This small molecule binds to this protein.
Small molecule (SMILES): COc1ccccc1NC(=O)CCCCC(=O)O

Binding-site contacts:
Ligand atom C3 contacts residue TYR228 of chain 1.B at 3.9 Å (hydrophobic).
Ligand atom C4 contacts residue TYR228 of chain 1.B at 4.0 Å (hydrophobic).
Ligand atom O1 contacts residue TYR228 of chain 1.B at 3.9 Å.
Ligand atom C5 contacts residue ILE273 of chain 1.B at 3.9 Å (hydrophobic).
Ligand atom C3 contacts residue ASN227 of chain 1.B at 4.3 Å.
Ligand atom C6 contacts residue TYR228 of chain 1.B at 3.6 Å (hydrophobic).
Ligand atom N contacts residue TYR228 of chain 1.B at 3.9 Å.
Ligand atom O contacts residue TYR228 of chain 1.B at 4.0 Å.
Ligand atom C7 contacts residue TYR228 of chain 1.B at 4.1 Å (hydrophobic).
Ligand atom O contacts residue GLY226 of chain 1.B at 4.4 Å.
Ligand atom C3 contacts residue GLY226 of chain 1.B at 3.8 Å.
Ligand atom C2 contacts residue TYR228 of chain 1.B at 3.7 Å (hydrophobic).
Ligand atom O2 contacts residue ILE273 of chain 1.B at 4.2 Å.
Ligand atom C1 contacts residue GLY226 of chain 1.B at 4.3 Å.
Ligand atom C4 contacts residue ILE273 of chain 1.B at 3.5 Å (hydrophobic).
Ligand atom C5 contacts residue TYR228 of chain 1.B at 3.7 Å (hydrophobic).
Ligand atom C1 contacts residue TYR228 of chain 1.B at 3.8 Å (hydrophobic).
Ligand atom O2 contacts residue ASP272 of chain 1.B at 4.3 Å.
Ligand atom C contacts residue TYR228 of chain 1.B at 3.8 Å (hydrophobic).
Ligand atom C2 contacts residue ASN227 of chain 1.B at 4.2 Å.
Ligand atom C2 contacts residue GLY226 of chain 1.B at 3.3 Å.

Sequence of chain 1.B:
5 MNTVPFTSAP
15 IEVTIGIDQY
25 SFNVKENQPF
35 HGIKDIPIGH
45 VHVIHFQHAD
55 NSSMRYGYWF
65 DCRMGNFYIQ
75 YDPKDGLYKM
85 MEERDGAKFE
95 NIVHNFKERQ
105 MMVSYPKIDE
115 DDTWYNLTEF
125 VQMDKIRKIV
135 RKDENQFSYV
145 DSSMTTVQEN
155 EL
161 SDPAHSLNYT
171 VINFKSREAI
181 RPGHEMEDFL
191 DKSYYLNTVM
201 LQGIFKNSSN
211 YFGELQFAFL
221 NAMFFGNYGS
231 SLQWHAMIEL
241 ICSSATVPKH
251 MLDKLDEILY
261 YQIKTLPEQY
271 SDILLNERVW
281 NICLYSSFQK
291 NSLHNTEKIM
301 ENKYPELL